Binding-site contacts:
Ligand atom C8 contacts residue ASN378 of chain 1.B at 3.9 Å.
Ligand atom O5 contacts residue ASN378 of chain 1.B at 2.4 Å (h-bond).
Ligand atom O4 contacts residue ARG194 of chain 1.B at 4.1 Å.
Ligand atom O4 contacts residue ARG158 of chain 1.B at 3.2 Å.
Ligand atom C4 contacts residue ASN378 of chain 1.B at 4.3 Å.
Ligand atom C1 contacts residue THR380 of chain 1.B at 3.8 Å.
Ligand atom C1 contacts residue ASN378 of chain 1.B at 1.5 Å.
Ligand atom C2 contacts residue ASN378 of chain 1.B at 2.5 Å.
Ligand atom C4 contacts residue ARG158 of chain 1.B at 4.1 Å.
Ligand atom C8 contacts residue THR385 of chain 1.B at 3.5 Å.
Ligand atom C8 contacts residue ASP386 of chain 1.B at 4.1 Å.
Ligand atom O6 contacts residue ASN381 of chain 1.B at 3.6 Å.
Ligand atom O5 contacts residue ASN381 of chain 1.B at 4.3 Å.
Ligand atom O5 contacts residue THR385 of chain 1.B at 4.5 Å.
Ligand atom C1 contacts residue ARG158 of chain 1.B at 3.5 Å.
Ligand atom O5 contacts residue THR380 of chain 1.B at 4.2 Å.
Ligand atom C1 contacts residue LYS379 of chain 1.B at 4.5 Å.
Ligand atom O6 contacts residue ASN378 of chain 1.B at 3.6 Å (h-bond).
Ligand atom C6 contacts residue ASN378 of chain 1.B at 4.4 Å.
Ligand atom O3 contacts residue ARG158 of chain 1.B at 3.6 Å.
Ligand atom C2 contacts residue THR385 of chain 1.B at 4.0 Å.
Ligand atom C1 contacts residue THR385 of chain 1.B at 4.3 Å.
Ligand atom C3 contacts residue ASN378 of chain 1.B at 3.8 Å.
Ligand atom O5 contacts residue ARG158 of chain 1.B at 4.3 Å.
Ligand atom C5 contacts residue ASN378 of chain 1.B at 3.7 Å.
Ligand atom C7 contacts residue ASN378 of chain 1.B at 3.6 Å.
Ligand atom C3 contacts residue ARG158 of chain 1.B at 3.6 Å.
Ligand atom N2 contacts residue ASN378 of chain 1.B at 3.0 Å (h-bond).

Sequence of chain 1.B:
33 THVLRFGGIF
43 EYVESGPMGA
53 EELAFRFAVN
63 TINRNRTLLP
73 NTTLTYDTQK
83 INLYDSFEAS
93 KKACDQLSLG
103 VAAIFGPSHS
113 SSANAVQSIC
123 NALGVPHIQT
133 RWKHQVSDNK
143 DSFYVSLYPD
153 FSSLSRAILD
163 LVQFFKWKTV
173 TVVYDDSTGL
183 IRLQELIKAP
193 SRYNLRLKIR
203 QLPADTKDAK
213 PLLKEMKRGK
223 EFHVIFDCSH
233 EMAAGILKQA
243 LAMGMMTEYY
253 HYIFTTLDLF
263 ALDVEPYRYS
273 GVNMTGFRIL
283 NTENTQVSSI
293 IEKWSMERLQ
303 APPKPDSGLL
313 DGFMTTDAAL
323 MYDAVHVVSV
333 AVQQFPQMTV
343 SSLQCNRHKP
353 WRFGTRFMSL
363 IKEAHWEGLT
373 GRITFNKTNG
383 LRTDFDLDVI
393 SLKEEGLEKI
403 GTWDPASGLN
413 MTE

This protein binds this small molecule.
Small molecule (SMILES): CC(=O)N[C@H]1[C@H](O[C@H]2[C@H](O)[C@@H](NC(C)=O)CO[C@@H]2CO)O[C@H](CO)[C@@H](O[C@@H]2O[C@H](CO)[C@@H](O)[C@H](O)[C@@H]2O)[C@@H]1O